Sequence of chain 1.C:
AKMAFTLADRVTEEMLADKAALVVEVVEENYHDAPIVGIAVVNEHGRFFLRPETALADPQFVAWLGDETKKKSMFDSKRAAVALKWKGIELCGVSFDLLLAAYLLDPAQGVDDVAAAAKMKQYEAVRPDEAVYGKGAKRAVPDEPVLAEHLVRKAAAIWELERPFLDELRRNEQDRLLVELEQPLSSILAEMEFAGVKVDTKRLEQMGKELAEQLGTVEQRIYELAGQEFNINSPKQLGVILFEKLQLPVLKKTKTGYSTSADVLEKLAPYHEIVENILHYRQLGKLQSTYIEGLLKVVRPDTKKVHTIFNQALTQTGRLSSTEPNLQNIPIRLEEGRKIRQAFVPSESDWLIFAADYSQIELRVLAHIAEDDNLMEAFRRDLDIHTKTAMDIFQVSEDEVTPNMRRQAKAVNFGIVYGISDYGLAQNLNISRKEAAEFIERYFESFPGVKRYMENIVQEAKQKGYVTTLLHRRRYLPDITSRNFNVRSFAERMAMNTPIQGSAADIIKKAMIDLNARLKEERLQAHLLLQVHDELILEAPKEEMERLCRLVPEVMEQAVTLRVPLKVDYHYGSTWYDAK

A protein and the small-molecule ligand that binds it are described below.
Small molecule (SMILES): OC[C@H]1O[C@@](CO)(O[C@H]2O[C@H](CO)[C@@H](O)[C@H](O)[C@H]2O)[C@@H](O)[C@@H]1O

Binding-site contacts:
Ligand atom O5 contacts residue GLU219 of chain 1.C at 3.9 Å.
Ligand atom C3 contacts residue ILE232 of chain 1.C at 4.2 Å (hydrophobic).
Ligand atom O3 contacts residue ASN231 of chain 1.C at 3.3 Å (h-bond).
Ligand atom C2 contacts residue ILE232 of chain 1.C at 4.1 Å (hydrophobic).
Ligand atom O3 contacts residue ASN233 of chain 1.C at 2.9 Å (h-bond).
Ligand atom O4 contacts residue ASN233 of chain 1.C at 3.5 Å.
Ligand atom C1 contacts residue TYR223 of chain 1.C at 3.7 Å (hydrophobic).
Ligand atom O4 contacts residue ASN231 of chain 1.C at 4.4 Å.
Ligand atom C2 contacts residue TYR223 of chain 1.C at 3.7 Å (hydrophobic).
Ligand atom O3 contacts residue TYR281 of chain 1.C at 2.8 Å (h-bond).
Ligand atom C3 contacts residue TYR281 of chain 1.C at 3.5 Å (hydrophobic).
Ligand atom O2 contacts residue TYR223 of chain 1.C at 4.4 Å.
Ligand atom C2 contacts residue TYR281 of chain 1.C at 3.7 Å (hydrophobic).
Ligand atom C4 contacts residue TYR281 of chain 1.C at 3.6 Å (hydrophobic).
Ligand atom O2 contacts residue ASN231 of chain 1.C at 3.9 Å.
Ligand atom C1 contacts residue TYR223 of chain 1.C at 3.7 Å (hydrophobic).
Ligand atom C4 contacts residue ASN233 of chain 1.C at 4.3 Å.
Ligand atom C2 contacts residue GLU219 of chain 1.C at 3.9 Å.
Ligand atom C3 contacts residue ASN231 of chain 1.C at 3.4 Å.
Ligand atom C2 contacts residue ASN231 of chain 1.C at 4.3 Å.
Ligand atom O2 contacts residue PHE230 of chain 1.C at 3.0 Å (h-bond).
Ligand atom C3 contacts residue ASN233 of chain 1.C at 4.1 Å.
Ligand atom C1 contacts residue PHE230 of chain 1.C at 3.5 Å (hydrophobic).
Ligand atom O2 contacts residue TYR223 of chain 1.C at 3.2 Å (h-bond).
Ligand atom O3 contacts residue ILE232 of chain 1.C at 3.6 Å (h-bond).
Ligand atom O1 contacts residue PHE230 of chain 1.C at 4.1 Å.
Ligand atom O2 contacts residue ILE232 of chain 1.C at 3.0 Å (h-bond).
Ligand atom C1 contacts residue GLU219 of chain 1.C at 3.6 Å.
Ligand atom O4 contacts residue TYR281 of chain 1.C at 4.2 Å.
Ligand atom C2 contacts residue PHE230 of chain 1.C at 4.4 Å (hydrophobic).
Ligand atom O2 contacts residue ASN231 of chain 1.C at 3.3 Å.
Ligand atom O3 contacts residue ASN231 of chain 1.C at 3.1 Å (h-bond).
Ligand atom C1 contacts residue ASN231 of chain 1.C at 4.1 Å.
Ligand atom O1 contacts residue GLU229 of chain 1.C at 4.2 Å.
Ligand atom O1 contacts residue TYR223 of chain 1.C at 3.7 Å.
Ligand atom O2 contacts residue TYR281 of chain 1.C at 4.4 Å.
Ligand atom O2 contacts residue GLU219 of chain 1.C at 4.4 Å.
Ligand atom C3 contacts residue ASN231 of chain 1.C at 4.3 Å.